The protein below binds the small molecule below.
Small molecule (SMILES): CCc1nc(N)nc(N)c1-c1ccc(Cl)cc1

Binding-site contacts:
Ligand atom C2 contacts residue ILE14 of chain 1.B at 4.0 Å (hydrophobic).
Ligand atom N1 contacts residue PHE58 of chain 1.B at 3.9 Å.
Ligand atom C3 contacts residue ILE14 of chain 1.B at 3.5 Å (hydrophobic).
Ligand atom CL1 contacts residue SER111 of chain 1.B at 3.5 Å.
Ligand atom C4 contacts residue NDP1 of chain 1.G at 3.8 Å.
Ligand atom N1 contacts residue NDP1 of chain 1.G at 3.7 Å.
Ligand atom C2 contacts residue ASP54 of chain 1.B at 3.9 Å.
Ligand atom N6 contacts residue PHE58 of chain 1.B at 3.8 Å.
Ligand atom N6 contacts residue VAL16 of chain 1.B at 3.5 Å.
Ligand atom C8 contacts residue NDP1 of chain 1.G at 3.6 Å.
Ligand atom C5 contacts residue PHE58 of chain 1.B at 4.0 Å (hydrophobic).
Ligand atom C3 contacts residue CYS15 of chain 1.B at 3.9 Å (hydrophobic).
Ligand atom C3 contacts residue NDP1 of chain 1.G at 3.2 Å.
Ligand atom CL1 contacts residue THR108 of chain 1.B at 3.5 Å.
Ligand atom N1 contacts residue ILE14 of chain 1.B at 3.2 Å (h-bond).
Ligand atom C2 contacts residue PHE58 of chain 1.B at 4.0 Å (hydrophobic).
Ligand atom N1 contacts residue CYS15 of chain 1.B at 3.1 Å.
Ligand atom N14 contacts residue CYS15 of chain 1.B at 2.8 Å (h-bond).
Ligand atom C16 contacts residue PHE58 of chain 1.B at 3.6 Å (hydrophobic).
Ligand atom C16 contacts residue MET55 of chain 1.B at 3.7 Å (hydrophobic).
Ligand atom C11 contacts residue ILE164 of chain 1.B at 4.0 Å (hydrophobic).
Ligand atom N14 contacts residue ASP54 of chain 1.B at 3.2 Å (salt-bridge).
Ligand atom C2 contacts residue CYS15 of chain 1.B at 3.6 Å (hydrophobic).
Ligand atom C5 contacts residue ASP54 of chain 1.B at 3.7 Å.
Ligand atom N13 contacts residue ILE14 of chain 1.B at 2.9 Å (h-bond).
Ligand atom N1 contacts residue VAL16 of chain 1.B at 4.0 Å.
Ligand atom N13 contacts residue NDP1 of chain 1.G at 3.1 Å (h-bond).
Ligand atom C12 contacts residue PHE58 of chain 1.B at 3.6 Å (hydrophobic).
Ligand atom N14 contacts residue THR185 of chain 1.B at 3.4 Å (h-bond).
Ligand atom N13 contacts residue TYR170 of chain 1.B at 3.1 Å (h-bond).
Ligand atom C3 contacts residue PHE58 of chain 1.B at 3.9 Å (hydrophobic).
Ligand atom C9 contacts residue NDP1 of chain 1.G at 3.9 Å.
Ligand atom CL1 contacts residue ILE112 of chain 1.B at 3.5 Å.
Ligand atom N14 contacts residue VAL16 of chain 1.B at 3.9 Å.
Ligand atom N13 contacts residue ILE164 of chain 1.B at 3.2 Å (h-bond).
Ligand atom C15 contacts residue ASP54 of chain 1.B at 3.5 Å.
Ligand atom N14 contacts residue ILE14 of chain 1.B at 3.5 Å.
Ligand atom N6 contacts residue ASP54 of chain 1.B at 3.0 Å (salt-bridge).
Ligand atom C5 contacts residue VAL16 of chain 1.B at 3.8 Å (hydrophobic).
Ligand atom C2 contacts residue VAL16 of chain 1.B at 3.8 Å (hydrophobic).

Sequence of chain 1.B:
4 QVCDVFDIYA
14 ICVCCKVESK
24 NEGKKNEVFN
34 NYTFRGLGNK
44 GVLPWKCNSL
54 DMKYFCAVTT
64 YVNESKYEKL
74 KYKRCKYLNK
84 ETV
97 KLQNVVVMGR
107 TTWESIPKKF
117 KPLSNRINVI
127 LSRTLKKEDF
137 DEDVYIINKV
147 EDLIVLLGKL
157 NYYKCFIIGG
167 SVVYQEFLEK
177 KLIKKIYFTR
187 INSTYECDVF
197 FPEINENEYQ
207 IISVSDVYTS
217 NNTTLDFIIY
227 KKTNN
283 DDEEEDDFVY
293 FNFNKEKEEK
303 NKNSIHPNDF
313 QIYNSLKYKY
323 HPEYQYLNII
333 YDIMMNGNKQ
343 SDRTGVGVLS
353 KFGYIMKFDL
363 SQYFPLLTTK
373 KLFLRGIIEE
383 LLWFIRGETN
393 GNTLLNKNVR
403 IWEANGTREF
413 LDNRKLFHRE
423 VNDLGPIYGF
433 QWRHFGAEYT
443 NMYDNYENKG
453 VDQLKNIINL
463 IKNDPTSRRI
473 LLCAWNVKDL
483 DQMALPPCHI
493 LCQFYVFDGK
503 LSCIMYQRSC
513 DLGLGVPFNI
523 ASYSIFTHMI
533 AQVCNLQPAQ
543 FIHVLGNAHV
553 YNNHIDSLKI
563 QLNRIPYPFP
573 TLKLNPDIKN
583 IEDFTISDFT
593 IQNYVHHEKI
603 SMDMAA